Binding-site contacts:
Ligand atom P2 contacts residue THR349 of chain 1.H at 3.7 Å.
Ligand atom O1 contacts residue GLY434 of chain 1.H at 3.8 Å.
Ligand atom O3P contacts residue PRO433 of chain 1.H at 3.5 Å.
Ligand atom O4P contacts residue ARG352 of chain 1.H at 3.8 Å.
Ligand atom O6P contacts residue THR348 of chain 1.H at 3.6 Å (h-bond).
Ligand atom O5 contacts residue LEU347 of chain 1.H at 3.8 Å.
Ligand atom O3 contacts residue TRP398 of chain 1.H at 3.7 Å.
Ligand atom O3 contacts residue GLY430 of chain 1.H at 3.2 Å.
Ligand atom C6 contacts residue LEU347 of chain 1.H at 3.6 Å (hydrophobic).
Ligand atom O6 contacts residue THR348 of chain 1.H at 3.7 Å.
Ligand atom C6 contacts residue SER353 of chain 1.H at 3.8 Å.
Ligand atom C5 contacts residue GLY434 of chain 1.H at 3.5 Å.
Ligand atom O4 contacts residue THR438 of chain 1.H at 3.6 Å (h-bond).
Ligand atom O6P contacts residue THR349 of chain 1.H at 3.2 Å (h-bond).
Ligand atom O1P contacts residue TRP398 of chain 1.H at 2.8 Å (h-bond).
Ligand atom O4P contacts residue THR348 of chain 1.H at 2.5 Å (h-bond).
Ligand atom O3P contacts residue GLY434 of chain 1.H at 2.8 Å (h-bond).
Ligand atom O5P contacts residue SER435 of chain 1.H at 3.5 Å (h-bond).
Ligand atom O4 contacts residue GLY436 of chain 1.H at 3.7 Å.
Ligand atom P2 contacts residue THR348 of chain 1.H at 3.5 Å.
Ligand atom O4 contacts residue TYR437 of chain 1.H at 2.9 Å (h-bond).
Ligand atom O1P contacts residue ARG405 of chain 1.H at 3.0 Å (salt-bridge).
Ligand atom O6P contacts residue THR350 of chain 1.H at 2.8 Å (h-bond).
Ligand atom P1 contacts residue ARG405 of chain 1.H at 3.7 Å.
Ligand atom O6 contacts residue THR349 of chain 1.H at 3.2 Å (h-bond).
Ligand atom C1 contacts residue ARG405 of chain 1.H at 3.8 Å.
Ligand atom O5P contacts residue GLY436 of chain 1.H at 3.0 Å (h-bond).
Ligand atom O5P contacts residue SER353 of chain 1.H at 3.6 Å.
Ligand atom O6P contacts residue SER435 of chain 1.H at 3.2 Å (h-bond).
Ligand atom P2 contacts residue SER353 of chain 1.H at 3.6 Å.
Ligand atom O3 contacts residue ARG432 of chain 1.H at 2.7 Å (salt-bridge).
Ligand atom O4 contacts residue GLY434 of chain 1.H at 2.5 Å (h-bond).
Ligand atom C4 contacts residue GLY434 of chain 1.H at 3.3 Å.
Ligand atom O2 contacts residue GLY430 of chain 1.H at 3.5 Å (h-bond).
Ligand atom O2P contacts residue ARG405 of chain 1.H at 2.8 Å (salt-bridge).
Ligand atom O2 contacts residue LEU347 of chain 1.H at 3.5 Å.
Ligand atom C3 contacts residue GLY434 of chain 1.H at 3.4 Å.
Ligand atom C3 contacts residue ARG432 of chain 1.H at 3.3 Å.
Ligand atom O4P contacts residue SER353 of chain 1.H at 2.7 Å (h-bond).
Ligand atom C6 contacts residue THR438 of chain 1.H at 3.4 Å.

A small-molecule ligand and the protein it binds are described below.
Small molecule (SMILES): O=P(O)(O)OC[C@H]1O[C@](O)(COP(=O)(O)O)[C@@H](O)[C@@H]1O

Sequence of chain 1.H:
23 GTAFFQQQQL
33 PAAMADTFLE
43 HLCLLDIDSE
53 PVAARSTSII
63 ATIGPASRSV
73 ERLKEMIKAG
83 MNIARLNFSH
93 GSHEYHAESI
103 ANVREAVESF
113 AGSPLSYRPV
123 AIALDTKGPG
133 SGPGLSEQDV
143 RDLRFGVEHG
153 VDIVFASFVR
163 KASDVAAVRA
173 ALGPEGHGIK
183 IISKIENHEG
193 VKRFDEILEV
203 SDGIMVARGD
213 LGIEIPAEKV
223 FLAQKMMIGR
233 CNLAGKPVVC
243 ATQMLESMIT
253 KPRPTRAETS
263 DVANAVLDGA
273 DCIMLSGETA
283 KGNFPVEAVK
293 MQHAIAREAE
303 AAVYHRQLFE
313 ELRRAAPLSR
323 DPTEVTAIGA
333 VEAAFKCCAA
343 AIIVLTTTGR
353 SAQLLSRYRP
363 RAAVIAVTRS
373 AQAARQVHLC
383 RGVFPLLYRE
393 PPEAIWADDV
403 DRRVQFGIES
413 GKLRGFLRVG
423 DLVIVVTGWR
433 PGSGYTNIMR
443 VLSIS